Binding-site contacts:
Ligand atom C3 contacts residue ASN57 of chain 1.A at 3.8 Å.
Ligand atom C1 contacts residue ASN57 of chain 1.A at 1.4 Å.
Ligand atom O5 contacts residue ASN57 of chain 1.A at 2.3 Å (h-bond).
Ligand atom C7 contacts residue GLU56 of chain 1.A at 3.9 Å.
Ligand atom C5 contacts residue ASN57 of chain 1.A at 3.6 Å.
Ligand atom C8 contacts residue ASN57 of chain 1.A at 4.4 Å.
Ligand atom C4 contacts residue ASN57 of chain 1.A at 4.2 Å.
Ligand atom O7 contacts residue ASN57 of chain 1.A at 2.8 Å (h-bond).
Ligand atom O7 contacts residue GLU56 of chain 1.A at 4.3 Å.
Ligand atom C7 contacts residue ASN57 of chain 1.A at 3.1 Å.
Ligand atom N2 contacts residue GLU56 of chain 1.A at 4.4 Å.
Ligand atom C8 contacts residue GLU56 of chain 1.A at 3.5 Å.
Ligand atom C2 contacts residue ASN57 of chain 1.A at 2.5 Å.
Ligand atom N2 contacts residue ASN57 of chain 1.A at 3.0 Å (h-bond).

A protein and the small-molecule ligand that binds it are described below.
Small molecule (SMILES): CC(=O)N[C@H]1[C@H](O[C@H]2[C@H](O)[C@@H](NC(C)=O)CO[C@@H]2CO)O[C@H](CO)[C@@H](O[C@@H]2O[C@H](CO[C@H]3O[C@H](CO)[C@@H](O)[C@H](O[C@H]4O[C@H](CO)[C@@H](O)[C@H](O)[C@@H]4O)[C@@H]3O)[C@@H](O)[C@H](O[C@H]3O[C@H](CO)[C@@H](O)[C@H](O)[C@@H]3O)[C@@H]2O)[C@@H]1O

Sequence of chain 1.A:
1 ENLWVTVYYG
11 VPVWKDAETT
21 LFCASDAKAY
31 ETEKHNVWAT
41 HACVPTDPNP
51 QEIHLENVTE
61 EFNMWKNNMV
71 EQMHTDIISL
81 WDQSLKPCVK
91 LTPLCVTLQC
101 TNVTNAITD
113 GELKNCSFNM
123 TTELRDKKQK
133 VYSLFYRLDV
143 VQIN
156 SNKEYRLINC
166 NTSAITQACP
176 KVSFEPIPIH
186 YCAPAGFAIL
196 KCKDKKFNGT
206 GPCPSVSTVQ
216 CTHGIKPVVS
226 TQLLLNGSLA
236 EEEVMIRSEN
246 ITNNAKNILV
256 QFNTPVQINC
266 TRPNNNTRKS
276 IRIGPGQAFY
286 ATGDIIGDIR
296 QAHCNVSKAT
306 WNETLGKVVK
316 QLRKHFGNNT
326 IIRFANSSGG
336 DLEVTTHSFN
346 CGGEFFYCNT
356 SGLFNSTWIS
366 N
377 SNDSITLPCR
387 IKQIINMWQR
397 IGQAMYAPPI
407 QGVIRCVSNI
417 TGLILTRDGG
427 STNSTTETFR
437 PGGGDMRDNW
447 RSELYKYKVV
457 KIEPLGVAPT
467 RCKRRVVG